A small-molecule ligand and the protein it binds are described below.
Small molecule (SMILES): CN[C@@H]1C[C@H]2O[C@@](C)([C@@H]1OC)n1c3ccccc3c3c4c(c5c6ccccc6n2c5c31)C(=O)NC4

Sequence of chain 1.A:
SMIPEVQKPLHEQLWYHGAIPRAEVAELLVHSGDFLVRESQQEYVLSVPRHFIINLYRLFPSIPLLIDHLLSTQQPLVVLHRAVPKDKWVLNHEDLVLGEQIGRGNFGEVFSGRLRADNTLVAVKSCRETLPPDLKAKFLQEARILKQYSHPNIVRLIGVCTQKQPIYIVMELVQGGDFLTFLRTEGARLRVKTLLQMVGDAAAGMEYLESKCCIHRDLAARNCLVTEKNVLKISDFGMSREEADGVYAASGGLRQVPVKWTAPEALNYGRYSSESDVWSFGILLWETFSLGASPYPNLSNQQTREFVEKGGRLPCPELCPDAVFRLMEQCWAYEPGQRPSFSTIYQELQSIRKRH

Binding-site contacts:
Ligand atom C15 contacts residue LEU135 of chain 1.A at 4.0 Å (hydrophobic).
Ligand atom C27 contacts residue ILE178 of chain 1.A at 3.6 Å (hydrophobic).
Ligand atom N1 contacts residue ARG176 of chain 1.A at 3.9 Å.
Ligand atom C3 contacts residue ARG176 of chain 1.A at 4.3 Å.
Ligand atom N1 contacts residue LEU177 of chain 1.A at 3.6 Å (h-bond).
Ligand atom C23 contacts residue ASP138 of chain 1.A at 3.3 Å.
Ligand atom C23 contacts residue THR140 of chain 1.A at 3.6 Å.
Ligand atom C11 contacts residue ILE178 of chain 1.A at 4.2 Å (hydrophobic).
Ligand atom C26 contacts residue ASP138 of chain 1.A at 3.5 Å.
Ligand atom O5 contacts residue ARG176 of chain 1.A at 2.9 Å (salt-bridge).
Ligand atom C8 contacts residue ARG176 of chain 1.A at 4.0 Å.
Ligand atom C21 contacts residue ASP138 of chain 1.A at 4.2 Å.
Ligand atom C22 contacts residue ASP138 of chain 1.A at 3.6 Å.
Ligand atom C13 contacts residue ILE178 of chain 1.A at 3.2 Å (hydrophobic).
Ligand atom C14 contacts residue ILE178 of chain 1.A at 3.4 Å (hydrophobic).
Ligand atom C10 contacts residue ILE178 of chain 1.A at 4.1 Å (hydrophobic).
Ligand atom N4 contacts residue ASP138 of chain 1.A at 3.3 Å (salt-bridge).
Ligand atom O6 contacts residue THR140 of chain 1.A at 4.0 Å.
Ligand atom C9 contacts residue TRP109 of chain 1.A at 4.0 Å (hydrophobic).
Ligand atom N1 contacts residue TRP109 of chain 1.A at 4.2 Å.
Ligand atom C4 contacts residue ARG176 of chain 1.A at 3.7 Å.
Ligand atom N4 contacts residue THR140 of chain 1.A at 2.7 Å (h-bond).
Ligand atom C12 contacts residue ILE178 of chain 1.A at 4.0 Å (hydrophobic).
Ligand atom C28 contacts residue THR140 of chain 1.A at 3.6 Å.
Ligand atom C15 contacts residue ILE178 of chain 1.A at 4.0 Å (hydrophobic).
Ligand atom C22 contacts residue THR140 of chain 1.A at 3.6 Å.
Ligand atom C27 contacts residue LEU135 of chain 1.A at 4.2 Å (hydrophobic).
Ligand atom C16 contacts residue LEU135 of chain 1.A at 3.8 Å (hydrophobic).
Ligand atom C9 contacts residue ILE178 of chain 1.A at 4.1 Å (hydrophobic).
Ligand atom C9 contacts residue LEU177 of chain 1.A at 3.6 Å (hydrophobic).
Ligand atom C27 contacts residue THR140 of chain 1.A at 3.8 Å.
Ligand atom C28 contacts residue ASP138 of chain 1.A at 3.8 Å.